Sequence of chain 1.B:
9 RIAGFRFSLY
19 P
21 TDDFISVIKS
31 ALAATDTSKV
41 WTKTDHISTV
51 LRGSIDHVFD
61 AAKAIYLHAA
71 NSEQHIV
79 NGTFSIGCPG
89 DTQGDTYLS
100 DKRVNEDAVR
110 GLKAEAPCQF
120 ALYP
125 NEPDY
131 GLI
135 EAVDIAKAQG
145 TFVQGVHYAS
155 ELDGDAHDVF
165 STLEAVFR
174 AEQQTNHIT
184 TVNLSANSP

Binding-site contacts:
Ligand atom N3 contacts residue ASP45 of chain 1.B at 4.0 Å.
Ligand atom CM2 contacts residue SER16 of chain 1.B at 3.8 Å.
Ligand atom N1A contacts residue THR49 of chain 1.B at 2.6 Å (h-bond).
Ligand atom C2 contacts residue HIS46 of chain 1.B at 3.6 Å.
Ligand atom C7A contacts residue HIS46 of chain 1.B at 3.1 Å.
Ligand atom N4A contacts residue ILE28 of chain 1.B at 4.0 Å.
Ligand atom CM4 contacts residue THR44 of chain 1.B at 3.5 Å.
Ligand atom S1 contacts residue ILE28 of chain 1.B at 3.8 Å.
Ligand atom C2A contacts residue SER16 of chain 1.B at 3.9 Å.
Ligand atom C7A contacts residue ILE47 of chain 1.B at 3.6 Å (hydrophobic).
Ligand atom CM2 contacts residue LEU17 of chain 1.B at 3.6 Å (hydrophobic).
Ligand atom C6A contacts residue THR49 of chain 1.B at 3.6 Å.
Ligand atom CM2 contacts residue THR49 of chain 1.B at 3.3 Å.
Ligand atom C2A contacts residue LEU17 of chain 1.B at 3.7 Å (hydrophobic).
Ligand atom N3A contacts residue SER16 of chain 1.B at 3.3 Å.
Ligand atom C6A contacts residue THR44 of chain 1.B at 3.8 Å.
Ligand atom C6A contacts residue SER48 of chain 1.B at 3.5 Å.
Ligand atom C7 contacts residue ILE25 of chain 1.B at 3.8 Å (hydrophobic).
Ligand atom C2A contacts residue THR49 of chain 1.B at 3.3 Å.
Ligand atom CM4 contacts residue ASP45 of chain 1.B at 3.2 Å.
Ligand atom C5A contacts residue SER48 of chain 1.B at 3.7 Å.
Ligand atom CM2 contacts residue PHE15 of chain 1.B at 3.1 Å (hydrophobic).
Ligand atom O1 contacts residue ILE25 of chain 1.B at 3.6 Å.
Ligand atom C5A contacts residue ILE47 of chain 1.B at 3.6 Å (hydrophobic).
Ligand atom N4A contacts residue ILE47 of chain 1.B at 3.9 Å.
Ligand atom C4 contacts residue ASP45 of chain 1.B at 4.0 Å.
Ligand atom N4A contacts residue LEU17 of chain 1.B at 3.0 Å (h-bond).
Ligand atom O1 contacts residue LYS29 of chain 1.B at 4.0 Å.
Ligand atom C7A contacts residue ASP45 of chain 1.B at 3.5 Å.
Ligand atom C6A contacts residue ASP45 of chain 1.B at 3.5 Å.
Ligand atom C4A contacts residue ILE47 of chain 1.B at 3.8 Å (hydrophobic).
Ligand atom N3A contacts residue LEU17 of chain 1.B at 2.9 Å (h-bond).
Ligand atom C5A contacts residue ASP45 of chain 1.B at 4.0 Å.
Ligand atom N3 contacts residue HIS46 of chain 1.B at 3.3 Å (h-bond).
Ligand atom C2 contacts residue ILE28 of chain 1.B at 4.0 Å (hydrophobic).
Ligand atom N1A contacts residue THR44 of chain 1.B at 3.9 Å.
Ligand atom C4A contacts residue LEU17 of chain 1.B at 3.8 Å (hydrophobic).
Ligand atom C7A contacts residue SER48 of chain 1.B at 3.8 Å.
Ligand atom C2A contacts residue PHE15 of chain 1.B at 3.9 Å (hydrophobic).
Ligand atom N1A contacts residue SER48 of chain 1.B at 3.4 Å.

The protein below binds the small molecule below.
Small molecule (SMILES): Cc1ncc(C[n+]2csc(CCO)c2C)c(N)n1